Sequence of chain 3.A:
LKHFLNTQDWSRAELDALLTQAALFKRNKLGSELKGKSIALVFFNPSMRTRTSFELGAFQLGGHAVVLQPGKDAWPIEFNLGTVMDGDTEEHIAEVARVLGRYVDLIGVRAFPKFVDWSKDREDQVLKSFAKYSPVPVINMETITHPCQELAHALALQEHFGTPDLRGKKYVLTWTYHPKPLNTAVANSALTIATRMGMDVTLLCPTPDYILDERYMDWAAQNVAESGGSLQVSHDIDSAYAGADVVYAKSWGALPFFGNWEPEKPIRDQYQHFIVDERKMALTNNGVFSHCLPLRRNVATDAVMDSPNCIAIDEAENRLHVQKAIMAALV

Sequence of chain 2.A:
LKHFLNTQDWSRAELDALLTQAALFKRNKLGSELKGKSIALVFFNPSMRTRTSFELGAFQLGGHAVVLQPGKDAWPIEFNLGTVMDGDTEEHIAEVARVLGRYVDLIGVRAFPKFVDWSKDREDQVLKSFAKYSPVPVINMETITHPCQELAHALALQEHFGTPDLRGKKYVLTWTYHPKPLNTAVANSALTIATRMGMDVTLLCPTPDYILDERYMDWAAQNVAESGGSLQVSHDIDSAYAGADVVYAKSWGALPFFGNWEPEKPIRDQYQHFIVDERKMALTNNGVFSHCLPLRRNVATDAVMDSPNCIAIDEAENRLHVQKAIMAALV

Binding-site contacts:
Ligand atom CG contacts residue GLU164 of chain 2.A at 2.9 Å.
Ligand atom OXT contacts residue LEU204 of chain 2.A at 3.8 Å.
Ligand atom N1 contacts residue TRP97 of chain 3.A at 4.2 Å.
Ligand atom CD contacts residue HIS168 of chain 2.A at 4.1 Å.
Ligand atom CA contacts residue GLU164 of chain 2.A at 4.3 Å.
Ligand atom CD contacts residue GLU164 of chain 2.A at 3.6 Å.
Ligand atom CD contacts residue LEU315 of chain 2.A at 3.3 Å (hydrophobic).
Ligand atom O1 contacts residue TRP97 of chain 3.A at 3.5 Å.
Ligand atom CB contacts residue LEU315 of chain 2.A at 4.3 Å (hydrophobic).
Ligand atom CA contacts residue PHE134 of chain 2.A at 4.1 Å (hydrophobic).
Ligand atom CB contacts residue GLU164 of chain 2.A at 4.2 Å.
Ligand atom CA contacts residue TRP97 of chain 3.A at 4.5 Å (hydrophobic).
Ligand atom CB contacts residue PRO316 of chain 2.A at 4.2 Å (hydrophobic).
Ligand atom C contacts residue ASN205 of chain 2.A at 4.1 Å.
Ligand atom O1 contacts residue LEU204 of chain 2.A at 4.0 Å.
Ligand atom O contacts residue GLU164 of chain 2.A at 2.6 Å (salt-bridge).
Ligand atom CD contacts residue CYS314 of chain 2.A at 3.8 Å (hydrophobic).
Ligand atom CD contacts residue CP1 of chain 2.C at 3.1 Å.
Ligand atom CG contacts residue VAL208 of chain 2.A at 4.2 Å (hydrophobic).
Ligand atom C1 contacts residue TRP97 of chain 3.A at 3.8 Å (hydrophobic).
Ligand atom C contacts residue GLU164 of chain 2.A at 3.7 Å.
Ligand atom C2 contacts residue LEU204 of chain 2.A at 3.7 Å (hydrophobic).
Ligand atom C2 contacts residue TRP97 of chain 3.A at 4.4 Å (hydrophobic).
Ligand atom CD contacts residue PRO316 of chain 2.A at 4.5 Å (hydrophobic).
Ligand atom C2 contacts residue HIS200 of chain 2.A at 4.3 Å.
Ligand atom CG contacts residue LEU315 of chain 2.A at 4.4 Å (hydrophobic).
Ligand atom OXT contacts residue LYS272 of chain 2.A at 2.7 Å (salt-bridge).
Ligand atom CD contacts residue VAL208 of chain 2.A at 4.3 Å (hydrophobic).
Ligand atom CG contacts residue CP1 of chain 2.C at 4.3 Å.
Ligand atom C contacts residue LYS272 of chain 2.A at 3.7 Å.
Ligand atom N1 contacts residue LEU204 of chain 2.A at 4.4 Å.
Ligand atom OXT contacts residue ASN205 of chain 2.A at 4.1 Å.
Ligand atom O contacts residue ASN205 of chain 2.A at 3.5 Å.
Ligand atom O1 contacts residue PHE134 of chain 2.A at 4.0 Å.
Ligand atom OXT contacts residue KCX322 of chain 2.A at 4.0 Å.
Ligand atom O contacts residue PHE134 of chain 2.A at 4.4 Å.
Ligand atom N1 contacts residue KCX322 of chain 2.A at 4.3 Å.
Ligand atom C1 contacts residue LEU204 of chain 2.A at 4.0 Å (hydrophobic).
Ligand atom C2 contacts residue GLU112 of chain 3.A at 3.5 Å.
Ligand atom O contacts residue LYS272 of chain 2.A at 4.3 Å.

The protein below binds the small molecule below.
Small molecule (SMILES): CCC[C@H](NC(C)=O)C(=O)O